A protein and the small-molecule ligand that binds it are described below.
Small molecule (SMILES): NCCc1c[nH]cn1

Binding-site contacts:
Ligand atom N contacts residue TYR152 of chain 2.A at 3.5 Å (h-bond).
Ligand atom CB contacts residue TYR117 of chain 3.A at 3.7 Å (hydrophobic).
Ligand atom N contacts residue TYR212 of chain 2.A at 3.0 Å (h-bond).
Ligand atom N contacts residue SER211 of chain 2.A at 2.8 Å (h-bond).
Ligand atom CD2 contacts residue TYR117 of chain 3.A at 3.7 Å (hydrophobic).
Ligand atom N contacts residue GLU210 of chain 2.A at 2.8 Å (salt-bridge).
Ligand atom CA contacts residue SER211 of chain 2.A at 4.2 Å.
Ligand atom CE1 contacts residue ASP98 of chain 3.A at 4.2 Å.
Ligand atom CA contacts residue TYR212 of chain 2.A at 3.6 Å (hydrophobic).
Ligand atom CA contacts residue TYR152 of chain 2.A at 4.0 Å (hydrophobic).
Ligand atom CG contacts residue TYR117 of chain 3.A at 3.6 Å (hydrophobic).
Ligand atom CB contacts residue TYR212 of chain 2.A at 3.9 Å (hydrophobic).
Ligand atom NE2 contacts residue PHE255 of chain 2.A at 3.4 Å.
Ligand atom CE1 contacts residue PHE255 of chain 2.A at 4.0 Å (hydrophobic).
Ligand atom NE2 contacts residue ASP98 of chain 3.A at 3.2 Å (salt-bridge).
Ligand atom ND1 contacts residue PHE255 of chain 2.A at 4.5 Å.
Ligand atom CA contacts residue GLU210 of chain 2.A at 3.3 Å.
Ligand atom NE2 contacts residue TYR117 of chain 3.A at 3.8 Å.
Ligand atom CA contacts residue TYR260 of chain 2.A at 3.7 Å (hydrophobic).
Ligand atom CA contacts residue PHE255 of chain 2.A at 4.1 Å (hydrophobic).
Ligand atom CD2 contacts residue ASP98 of chain 3.A at 4.1 Å.
Ligand atom CB contacts residue TYR152 of chain 2.A at 3.6 Å (hydrophobic).
Ligand atom CE1 contacts residue TYR117 of chain 3.A at 4.1 Å (hydrophobic).
Ligand atom CB contacts residue GLU210 of chain 2.A at 4.1 Å.
Ligand atom ND1 contacts residue TYR117 of chain 3.A at 4.2 Å.
Ligand atom CG contacts residue PHE255 of chain 2.A at 4.3 Å (hydrophobic).
Ligand atom N contacts residue TYR260 of chain 2.A at 3.5 Å.
Ligand atom ND1 contacts residue THR257 of chain 2.A at 4.0 Å.
Ligand atom CD2 contacts residue PHE255 of chain 2.A at 3.5 Å (hydrophobic).

Sequence of chain 2.A:
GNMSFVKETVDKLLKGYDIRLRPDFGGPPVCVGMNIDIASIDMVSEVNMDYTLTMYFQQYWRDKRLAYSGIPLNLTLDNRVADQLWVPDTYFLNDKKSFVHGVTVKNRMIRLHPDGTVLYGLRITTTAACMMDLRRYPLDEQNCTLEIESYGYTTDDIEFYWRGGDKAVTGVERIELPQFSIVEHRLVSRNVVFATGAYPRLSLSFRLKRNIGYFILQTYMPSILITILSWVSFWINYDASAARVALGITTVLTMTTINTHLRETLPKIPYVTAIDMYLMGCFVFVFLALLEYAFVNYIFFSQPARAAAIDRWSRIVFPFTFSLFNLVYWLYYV

Sequence of chain 3.A:
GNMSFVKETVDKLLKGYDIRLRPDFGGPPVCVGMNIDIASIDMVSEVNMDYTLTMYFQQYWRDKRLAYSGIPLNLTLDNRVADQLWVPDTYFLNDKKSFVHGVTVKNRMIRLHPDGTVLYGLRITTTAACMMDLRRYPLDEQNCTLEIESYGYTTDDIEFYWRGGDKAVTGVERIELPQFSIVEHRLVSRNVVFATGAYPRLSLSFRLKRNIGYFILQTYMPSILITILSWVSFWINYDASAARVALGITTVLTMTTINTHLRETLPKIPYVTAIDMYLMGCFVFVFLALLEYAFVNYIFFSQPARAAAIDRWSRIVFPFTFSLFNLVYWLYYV